Sequence of chain 5.C:
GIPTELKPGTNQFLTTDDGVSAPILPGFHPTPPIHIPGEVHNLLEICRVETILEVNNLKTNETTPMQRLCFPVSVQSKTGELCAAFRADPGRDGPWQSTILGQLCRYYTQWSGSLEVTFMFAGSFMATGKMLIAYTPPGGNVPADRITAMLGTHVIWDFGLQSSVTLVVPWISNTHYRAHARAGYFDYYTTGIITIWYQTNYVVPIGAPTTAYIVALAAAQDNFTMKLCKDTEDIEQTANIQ

Sequence of chain 4.A:
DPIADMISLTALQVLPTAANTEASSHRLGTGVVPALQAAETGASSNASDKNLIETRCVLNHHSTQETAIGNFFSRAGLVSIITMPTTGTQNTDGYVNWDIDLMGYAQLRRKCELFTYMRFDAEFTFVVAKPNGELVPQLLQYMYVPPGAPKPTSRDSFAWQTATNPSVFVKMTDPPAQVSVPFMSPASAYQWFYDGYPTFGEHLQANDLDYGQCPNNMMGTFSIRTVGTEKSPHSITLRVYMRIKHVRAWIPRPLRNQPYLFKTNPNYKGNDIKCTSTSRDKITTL

A protein and the small-molecule ligand that binds it are described below.
Small molecule (SMILES): CCO/N=C/c1ccc(OCC[C@@H](C)CCN2CCN(c3ccncc3)C2=O)cc1

Binding-site contacts:
Ligand atom CAD contacts residue PHE137 of chain 4.A at 3.9 Å (hydrophobic).
Ligand atom NBD contacts residue ASN228 of chain 4.A at 3.7 Å.
Ligand atom OAC contacts residue ASP112 of chain 4.A at 3.8 Å.
Ligand atom CAL contacts residue ILE111 of chain 4.A at 3.9 Å (hydrophobic).
Ligand atom CAR contacts residue ASN228 of chain 4.A at 3.7 Å.
Ligand atom CBA contacts residue ASN228 of chain 4.A at 3.7 Å.
Ligand atom CAH contacts residue MET114 of chain 4.A at 3.5 Å (hydrophobic).
Ligand atom NAT contacts residue TYR155 of chain 4.A at 3.9 Å.
Ligand atom NBD contacts residue TRP203 of chain 4.A at 3.6 Å.
Ligand atom CAN contacts residue PHE135 of chain 4.A at 3.8 Å (hydrophobic).
Ligand atom CAS contacts residue TRP203 of chain 4.A at 3.4 Å (hydrophobic).
Ligand atom OAC contacts residue LEU113 of chain 4.A at 3.4 Å (h-bond).
Ligand atom CAG contacts residue ASN228 of chain 4.A at 3.3 Å.
Ligand atom OAW contacts residue MET195 of chain 4.A at 3.4 Å.
Ligand atom CAR contacts residue TYR201 of chain 4.A at 3.5 Å (hydrophobic).
Ligand atom CAG contacts residue TRP203 of chain 4.A at 3.7 Å (hydrophobic).
Ligand atom CBB contacts residue LEU113 of chain 4.A at 3.7 Å (hydrophobic).
Ligand atom CBA contacts residue TRP203 of chain 4.A at 3.8 Å (hydrophobic).
Ligand atom NBC contacts residue ASN228 of chain 4.A at 3.7 Å.
Ligand atom CAP contacts residue LEU113 of chain 4.A at 3.6 Å (hydrophobic).
Ligand atom CAN contacts residue ILE111 of chain 4.A at 3.8 Å (hydrophobic).
Ligand atom CAI contacts residue PHE135 of chain 4.A at 3.5 Å (hydrophobic).
Ligand atom CAL contacts residue TYR155 of chain 4.A at 3.4 Å (hydrophobic).
Ligand atom CAG contacts residue GLN202 of chain 4.A at 3.5 Å.
Ligand atom CAE contacts residue GLN202 of chain 4.A at 3.6 Å.
Ligand atom CAA contacts residue VAL179 of chain 4.A at 3.5 Å (hydrophobic).
Ligand atom CAF contacts residue MET114 of chain 4.A at 3.1 Å (hydrophobic).
Ligand atom CAQ contacts residue LEU113 of chain 4.A at 3.6 Å (hydrophobic).
Ligand atom CAS contacts residue ASN228 of chain 4.A at 3.5 Å.
Ligand atom CAM contacts residue TYR155 of chain 4.A at 3.9 Å (hydrophobic).
Ligand atom CAK contacts residue PHE135 of chain 4.A at 3.3 Å (hydrophobic).
Ligand atom CAS contacts residue TYR201 of chain 4.A at 3.9 Å (hydrophobic).
Ligand atom CAA contacts residue PRO177 of chain 4.A at 3.2 Å (hydrophobic).
Ligand atom CAO contacts residue MET230 of chain 4.A at 3.6 Å (hydrophobic).
Ligand atom CAE contacts residue ASN228 of chain 4.A at 3.6 Å.
Ligand atom CAJ contacts residue TYR155 of chain 4.A at 3.5 Å (hydrophobic).
Ligand atom NAU contacts residue MET114 of chain 4.A at 3.9 Å.
Ligand atom CAF contacts residue ASP112 of chain 4.A at 3.9 Å.
Ligand atom CAX contacts residue ASN228 of chain 4.A at 3.8 Å.
Ligand atom CAZ contacts residue ILE111 of chain 4.A at 3.9 Å (hydrophobic).

Sequence of chain 4.C:
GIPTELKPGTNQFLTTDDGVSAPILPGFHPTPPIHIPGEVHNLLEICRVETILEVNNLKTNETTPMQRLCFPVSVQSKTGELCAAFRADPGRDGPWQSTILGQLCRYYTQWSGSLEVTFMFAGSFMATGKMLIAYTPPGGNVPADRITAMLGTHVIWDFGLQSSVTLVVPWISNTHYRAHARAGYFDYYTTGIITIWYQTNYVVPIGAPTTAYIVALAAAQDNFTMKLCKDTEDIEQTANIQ